Sequence of chain 1.A:
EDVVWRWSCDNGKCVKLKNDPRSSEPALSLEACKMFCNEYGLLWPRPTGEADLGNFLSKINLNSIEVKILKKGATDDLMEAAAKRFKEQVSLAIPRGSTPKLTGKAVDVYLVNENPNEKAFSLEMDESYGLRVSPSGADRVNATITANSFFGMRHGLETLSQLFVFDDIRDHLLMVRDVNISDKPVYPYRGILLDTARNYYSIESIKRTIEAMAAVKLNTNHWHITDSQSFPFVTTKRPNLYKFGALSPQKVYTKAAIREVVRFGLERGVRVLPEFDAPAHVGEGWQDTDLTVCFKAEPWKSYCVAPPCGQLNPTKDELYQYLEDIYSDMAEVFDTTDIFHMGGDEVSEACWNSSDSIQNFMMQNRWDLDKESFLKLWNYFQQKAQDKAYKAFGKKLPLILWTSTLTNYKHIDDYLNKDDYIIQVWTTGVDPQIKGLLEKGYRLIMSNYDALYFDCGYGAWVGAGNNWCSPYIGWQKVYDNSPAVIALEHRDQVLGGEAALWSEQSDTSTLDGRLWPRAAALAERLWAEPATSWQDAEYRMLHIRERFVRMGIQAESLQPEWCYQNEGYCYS

Binding-site contacts:
Ligand atom C6 contacts residue ASP455 of chain 1.A at 3.4 Å.
Ligand atom O4 contacts residue TRP502 of chain 1.A at 3.3 Å.
Ligand atom O3 contacts residue ARG198 of chain 1.A at 2.5 Å (salt-bridge).
Ligand atom O4 contacts residue TRP468 of chain 1.A at 3.6 Å.
Ligand atom O6 contacts residue LYS301 of chain 1.A at 3.5 Å.
Ligand atom C6 contacts residue GLU504 of chain 1.A at 3.7 Å.
Ligand atom C6 contacts residue TRP468 of chain 1.A at 3.4 Å (hydrophobic).
Ligand atom O5 contacts residue TRP468 of chain 1.A at 3.7 Å.
Ligand atom C6 contacts residue TRP468 of chain 1.A at 3.7 Å (hydrophobic).
Ligand atom C5 contacts residue TRP502 of chain 1.A at 3.6 Å (hydrophobic).
Ligand atom C7 contacts residue LYS301 of chain 1.A at 3.3 Å.
Ligand atom O6 contacts residue TRP502 of chain 1.A at 3.7 Å.
Ligand atom C1 contacts residue LYS301 of chain 1.A at 3.4 Å.
Ligand atom C8 contacts residue TYR453 of chain 1.A at 3.0 Å (hydrophobic).
Ligand atom O3 contacts residue HIS281 of chain 1.A at 3.2 Å.
Ligand atom N2 contacts residue ALA306 of chain 1.A at 3.6 Å.
Ligand atom C4 contacts residue GLU504 of chain 1.A at 3.2 Å.
Ligand atom C8 contacts residue TRP502 of chain 1.A at 3.6 Å (hydrophobic).
Ligand atom O6 contacts residue VAL305 of chain 1.A at 3.0 Å (h-bond).
Ligand atom O4 contacts residue ARG198 of chain 1.A at 2.7 Å (salt-bridge).
Ligand atom C6 contacts residue TRP502 of chain 1.A at 3.7 Å (hydrophobic).
Ligand atom C8 contacts residue LYS301 of chain 1.A at 3.3 Å.
Ligand atom C6 contacts residue VAL305 of chain 1.A at 3.1 Å (hydrophobic).
Ligand atom O6 contacts residue TRP426 of chain 1.A at 3.4 Å.
Ligand atom O6 contacts residue TYR453 of chain 1.A at 3.6 Å.
Ligand atom O5 contacts residue TRP468 of chain 1.A at 3.7 Å.
Ligand atom O4 contacts residue GLU504 of chain 1.A at 2.4 Å (salt-bridge).
Ligand atom C7 contacts residue TRP426 of chain 1.A at 3.6 Å (hydrophobic).
Ligand atom C6 contacts residue TRP426 of chain 1.A at 3.5 Å (hydrophobic).
Ligand atom O6 contacts residue ASP455 of chain 1.A at 2.8 Å (salt-bridge).
Ligand atom C8 contacts residue TRP468 of chain 1.A at 3.6 Å (hydrophobic).
Ligand atom C1 contacts residue VAL305 of chain 1.A at 3.7 Å (hydrophobic).
Ligand atom C4 contacts residue TRP468 of chain 1.A at 3.7 Å (hydrophobic).
Ligand atom O6 contacts residue TRP468 of chain 1.A at 2.6 Å (h-bond).
Ligand atom N2 contacts residue LYS301 of chain 1.A at 3.0 Å (salt-bridge).
Ligand atom C9 contacts residue ASP345 of chain 1.A at 3.1 Å.
Ligand atom N2 contacts residue VAL305 of chain 1.A at 3.1 Å (h-bond).
Ligand atom C3 contacts residue ARG198 of chain 1.A at 3.7 Å.
Ligand atom O3 contacts residue GLU504 of chain 1.A at 3.7 Å.
Ligand atom C2 contacts residue TRP468 of chain 1.A at 3.7 Å (hydrophobic).

A protein and the small-molecule ligand that binds it are described below.
Small molecule (SMILES): CC(=O)N[C@@H]1[C@@H](O)[C@H](O[C@@H]2O[C@H](CO)[C@@H](O[C@@H]3O[C@H](CO)[C@@H](O[C@@H]4O[C@H](CO)[C@@H](O)[C@H](O)[C@H]4[N+](C)(C)C)[C@H](O)[C@H]3NC(C)=O)[C@H](O)[C@H]2NC(C)=O)[C@@H](CO)O[C@H]1O